Sequence of chain 1.B:
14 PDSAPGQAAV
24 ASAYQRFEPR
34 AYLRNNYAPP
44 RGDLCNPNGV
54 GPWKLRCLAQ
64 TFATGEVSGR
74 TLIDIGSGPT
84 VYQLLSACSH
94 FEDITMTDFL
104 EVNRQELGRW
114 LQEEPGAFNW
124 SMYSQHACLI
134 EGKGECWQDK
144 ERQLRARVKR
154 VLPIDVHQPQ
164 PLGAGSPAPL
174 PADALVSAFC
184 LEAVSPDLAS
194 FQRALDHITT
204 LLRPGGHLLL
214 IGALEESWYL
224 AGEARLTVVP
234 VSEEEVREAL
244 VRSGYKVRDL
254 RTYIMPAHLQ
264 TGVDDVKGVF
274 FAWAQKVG

Binding-site contacts:
Ligand atom F3 contacts residue LYS57 of chain 1.B at 3.2 Å.
Ligand atom C4 contacts residue TYR35 of chain 1.B at 3.5 Å (hydrophobic).
Ligand atom O2 contacts residue VAL53 of chain 1.B at 3.7 Å.
Ligand atom C1 contacts residue ASP267 of chain 1.B at 3.3 Å.
Ligand atom C3 contacts residue TYR35 of chain 1.B at 3.4 Å (hydrophobic).
Ligand atom O1 contacts residue VAL53 of chain 1.B at 3.1 Å.
Ligand atom F2 contacts residue TYR126 of chain 1.B at 3.5 Å.
Ligand atom C12 contacts residue TYR40 of chain 1.B at 3.5 Å (hydrophobic).
Ligand atom C6 contacts residue PHE182 of chain 1.B at 3.6 Å (hydrophobic).
Ligand atom C4 contacts residue ASN39 of chain 1.B at 3.5 Å.
Ligand atom C5 contacts residue TYR40 of chain 1.B at 3.6 Å (hydrophobic).
Ligand atom C5 contacts residue ASN39 of chain 1.B at 3.6 Å.
Ligand atom F3 contacts residue VAL53 of chain 1.B at 3.3 Å.
Ligand atom C13 contacts residue GLY54 of chain 1.B at 3.7 Å.
Ligand atom F4 contacts residue TYR222 of chain 1.B at 3.4 Å.
Ligand atom C12 contacts residue ASN39 of chain 1.B at 2.8 Å.
Ligand atom C13 contacts residue LYS57 of chain 1.B at 3.7 Å.
Ligand atom F2 contacts residue TYR40 of chain 1.B at 3.3 Å.
Ligand atom N2 contacts residue LYS57 of chain 1.B at 3.0 Å (salt-bridge).
Ligand atom F3 contacts residue GLY54 of chain 1.B at 2.9 Å.
Ligand atom C11 contacts residue ASN39 of chain 1.B at 3.0 Å.
Ligand atom C8 contacts residue PHE182 of chain 1.B at 3.7 Å (hydrophobic).
Ligand atom C2 contacts residue GLU219 of chain 1.B at 3.4 Å.
Ligand atom C10 contacts residue TYR222 of chain 1.B at 3.2 Å (hydrophobic).
Ligand atom O2 contacts residue ARG44 of chain 1.B at 3.4 Å.
Ligand atom F4 contacts residue ALA186 of chain 1.B at 3.2 Å.
Ligand atom F1 contacts residue TYR126 of chain 1.B at 3.1 Å.
Ligand atom C7 contacts residue PHE182 of chain 1.B at 3.6 Å (hydrophobic).
Ligand atom O1 contacts residue VAL272 of chain 1.B at 3.4 Å.
Ligand atom N1 contacts residue ASP267 of chain 1.B at 3.6 Å.
Ligand atom N1 contacts residue GLU219 of chain 1.B at 2.9 Å (salt-bridge).
Ligand atom C8 contacts residue ASN39 of chain 1.B at 3.7 Å.
Ligand atom F1 contacts residue ARG44 of chain 1.B at 3.3 Å.
Ligand atom F4 contacts residue PHE182 of chain 1.B at 3.5 Å.
Ligand atom C1 contacts residue GLU219 of chain 1.B at 3.0 Å.
Ligand atom C9 contacts residue ASN39 of chain 1.B at 3.5 Å.
Ligand atom O1 contacts residue PHE182 of chain 1.B at 3.4 Å.
Ligand atom F2 contacts residue LYS57 of chain 1.B at 3.1 Å.
Ligand atom F1 contacts residue GLY54 of chain 1.B at 3.2 Å.
Ligand atom C10 contacts residue GLU219 of chain 1.B at 3.3 Å.

A small-molecule ligand and the protein it binds are described below.
Small molecule (SMILES): O=S(=O)(NCCC(F)(F)F)c1ccc2c(c1)CN[C@@H](CF)C2